Sequence of chain 1.E:
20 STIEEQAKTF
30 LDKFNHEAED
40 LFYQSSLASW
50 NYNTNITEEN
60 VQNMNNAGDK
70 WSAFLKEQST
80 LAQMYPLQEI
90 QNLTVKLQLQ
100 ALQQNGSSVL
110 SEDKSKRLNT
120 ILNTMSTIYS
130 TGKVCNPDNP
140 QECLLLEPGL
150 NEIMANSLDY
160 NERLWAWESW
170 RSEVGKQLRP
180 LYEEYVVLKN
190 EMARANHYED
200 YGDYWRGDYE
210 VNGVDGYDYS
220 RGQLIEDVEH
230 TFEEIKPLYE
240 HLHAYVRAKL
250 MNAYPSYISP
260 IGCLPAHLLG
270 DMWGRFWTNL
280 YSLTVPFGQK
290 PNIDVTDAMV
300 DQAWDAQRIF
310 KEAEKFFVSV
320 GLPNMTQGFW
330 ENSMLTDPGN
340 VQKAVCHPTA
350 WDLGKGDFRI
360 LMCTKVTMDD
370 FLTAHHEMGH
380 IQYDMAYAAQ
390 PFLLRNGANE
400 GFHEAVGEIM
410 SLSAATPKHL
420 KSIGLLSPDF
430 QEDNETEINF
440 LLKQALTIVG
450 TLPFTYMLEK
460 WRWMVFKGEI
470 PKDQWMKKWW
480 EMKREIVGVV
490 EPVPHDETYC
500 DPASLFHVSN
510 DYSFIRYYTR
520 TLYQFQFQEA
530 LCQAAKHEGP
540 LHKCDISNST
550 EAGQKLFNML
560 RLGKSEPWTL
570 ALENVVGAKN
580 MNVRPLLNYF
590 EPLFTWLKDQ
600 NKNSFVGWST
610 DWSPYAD

Binding-site contacts:
Ligand atom C2 contacts residue ASN547 of chain 1.E at 2.4 Å.
Ligand atom C5 contacts residue ASN547 of chain 1.E at 3.6 Å.
Ligand atom N2 contacts residue SER421 of chain 1.E at 4.0 Å.
Ligand atom C8 contacts residue SER546 of chain 1.E at 3.2 Å.
Ligand atom C4 contacts residue ASN547 of chain 1.E at 4.2 Å.
Ligand atom O5 contacts residue ASN547 of chain 1.E at 2.3 Å (h-bond).
Ligand atom C7 contacts residue SER546 of chain 1.E at 4.1 Å.
Ligand atom C1 contacts residue ASN547 of chain 1.E at 1.4 Å.
Ligand atom C7 contacts residue ASN547 of chain 1.E at 3.4 Å.
Ligand atom O7 contacts residue ASN547 of chain 1.E at 3.6 Å (h-bond).
Ligand atom O7 contacts residue SER421 of chain 1.E at 4.2 Å.
Ligand atom C8 contacts residue HIS418 of chain 1.E at 4.0 Å.
Ligand atom C8 contacts residue SER421 of chain 1.E at 3.1 Å.
Ligand atom C8 contacts residue ASP544 of chain 1.E at 4.0 Å.
Ligand atom C3 contacts residue ASN547 of chain 1.E at 3.8 Å.
Ligand atom O3 contacts residue SER421 of chain 1.E at 4.1 Å.
Ligand atom N2 contacts residue ASN547 of chain 1.E at 2.9 Å (h-bond).
Ligand atom C7 contacts residue SER421 of chain 1.E at 3.6 Å.

A protein and the small-molecule ligand that binds it are described below.
Small molecule (SMILES): CC(=O)N[C@H]1[C@H](O[C@H]2[C@H](O)[C@@H](NC(C)=O)CO[C@@H]2CO)O[C@H](CO)[C@@H](O)[C@@H]1O